Sequence of chain 1.A:
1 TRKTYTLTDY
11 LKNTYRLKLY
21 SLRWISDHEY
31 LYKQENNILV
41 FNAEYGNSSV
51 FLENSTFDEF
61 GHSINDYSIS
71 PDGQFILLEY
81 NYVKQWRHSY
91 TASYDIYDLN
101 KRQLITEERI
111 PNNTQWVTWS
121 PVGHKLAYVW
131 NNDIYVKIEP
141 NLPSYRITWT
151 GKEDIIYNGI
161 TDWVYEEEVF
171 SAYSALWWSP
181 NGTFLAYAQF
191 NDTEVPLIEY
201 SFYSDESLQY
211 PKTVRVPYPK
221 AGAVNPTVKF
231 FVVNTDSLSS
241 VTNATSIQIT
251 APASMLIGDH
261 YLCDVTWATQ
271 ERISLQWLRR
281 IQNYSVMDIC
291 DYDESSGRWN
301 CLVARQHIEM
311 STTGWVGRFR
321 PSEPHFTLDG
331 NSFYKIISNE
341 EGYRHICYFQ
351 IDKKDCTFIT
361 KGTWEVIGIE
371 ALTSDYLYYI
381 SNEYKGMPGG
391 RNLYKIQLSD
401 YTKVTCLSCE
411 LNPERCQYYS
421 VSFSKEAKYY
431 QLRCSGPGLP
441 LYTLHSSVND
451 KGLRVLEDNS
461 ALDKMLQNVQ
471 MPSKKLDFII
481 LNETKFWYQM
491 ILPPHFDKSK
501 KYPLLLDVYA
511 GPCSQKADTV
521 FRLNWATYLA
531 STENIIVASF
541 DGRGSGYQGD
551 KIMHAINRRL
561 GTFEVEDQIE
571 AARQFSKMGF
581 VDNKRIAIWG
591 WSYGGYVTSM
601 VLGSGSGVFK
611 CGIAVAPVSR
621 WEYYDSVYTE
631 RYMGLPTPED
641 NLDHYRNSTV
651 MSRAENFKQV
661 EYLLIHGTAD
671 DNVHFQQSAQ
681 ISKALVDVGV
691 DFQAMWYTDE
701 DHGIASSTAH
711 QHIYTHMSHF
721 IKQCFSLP

The protein below binds the small molecule below.
Small molecule (SMILES): CC(=O)N[C@@H]1[C@@H](O)[C@H](O)[C@@H](CO)O[C@H]1O

Binding-site contacts:
Ligand atom C6 contacts residue THR193 of chain 1.A at 4.5 Å.
Ligand atom O7 contacts residue LYS229 of chain 1.A at 4.3 Å.
Ligand atom C8 contacts residue ILE156 of chain 1.A at 3.6 Å (hydrophobic).
Ligand atom C2 contacts residue ASN191 of chain 1.A at 2.5 Å.
Ligand atom C6 contacts residue GLU194 of chain 1.A at 3.7 Å.
Ligand atom C8 contacts residue THR150 of chain 1.A at 4.4 Å.
Ligand atom C7 contacts residue ILE156 of chain 1.A at 3.7 Å (hydrophobic).
Ligand atom C1 contacts residue ILE156 of chain 1.A at 4.1 Å (hydrophobic).
Ligand atom O7 contacts residue GLN189 of chain 1.A at 4.1 Å.
Ligand atom C1 contacts residue THR193 of chain 1.A at 3.4 Å.
Ligand atom O6 contacts residue THR193 of chain 1.A at 3.7 Å.
Ligand atom O5 contacts residue ASN191 of chain 1.A at 2.3 Å (h-bond).
Ligand atom C1 contacts residue ASN191 of chain 1.A at 1.4 Å.
Ligand atom N2 contacts residue ASN191 of chain 1.A at 3.0 Å (h-bond).
Ligand atom O7 contacts residue ASN191 of chain 1.A at 3.5 Å (h-bond).
Ligand atom C5 contacts residue THR193 of chain 1.A at 3.9 Å.
Ligand atom C5 contacts residue ASN191 of chain 1.A at 3.6 Å.
Ligand atom C3 contacts residue ASN191 of chain 1.A at 3.8 Å.
Ligand atom C7 contacts residue ASN191 of chain 1.A at 3.5 Å.
Ligand atom O5 contacts residue THR193 of chain 1.A at 3.7 Å.
Ligand atom N2 contacts residue ILE156 of chain 1.A at 3.7 Å.
Ligand atom O7 contacts residue ILE156 of chain 1.A at 4.4 Å.
Ligand atom O6 contacts residue GLU194 of chain 1.A at 2.8 Å (salt-bridge).
Ligand atom C4 contacts residue ASN191 of chain 1.A at 4.2 Å.